This protein binds this small molecule.
Small molecule (SMILES): COc1ccc2cc3[n+](cc2c1OC)CCc1cc2c(cc1-3)OCO2

Binding-site contacts:
Ligand atom C8 contacts residue TRP61 of chain 3.C at 3.8 Å (hydrophobic).
Ligand atom C10 contacts residue SER86 of chain 3.C at 3.6 Å.
Ligand atom O2 contacts residue ASN157 of chain 3.C at 4.0 Å.
Ligand atom C3 contacts residue TYR123 of chain 3.C at 3.4 Å (hydrophobic).
Ligand atom C20 contacts residue GLU57 of chain 3.C at 3.4 Å.
Ligand atom C7 contacts residue SER86 of chain 3.C at 3.8 Å.
Ligand atom C16 contacts residue GLU57 of chain 3.C at 3.4 Å.
Ligand atom C15 contacts residue TRP61 of chain 3.C at 3.9 Å (hydrophobic).
Ligand atom C6 contacts residue TRP61 of chain 3.C at 3.7 Å (hydrophobic).
Ligand atom C13 contacts residue TYR123 of chain 3.C at 3.8 Å (hydrophobic).
Ligand atom C4 contacts residue TRP61 of chain 3.C at 3.9 Å (hydrophobic).
Ligand atom C5 contacts residue TYR123 of chain 3.C at 3.3 Å (hydrophobic).
Ligand atom C10 contacts residue TRP61 of chain 3.C at 3.5 Å (hydrophobic).
Ligand atom C11 contacts residue TYR123 of chain 3.C at 3.6 Å (hydrophobic).
Ligand atom C19 contacts residue GLN64 of chain 3.C at 3.2 Å.
Ligand atom C12 contacts residue TRP61 of chain 3.C at 3.8 Å (hydrophobic).
Ligand atom C17 contacts residue TYR123 of chain 3.C at 3.8 Å (hydrophobic).
Ligand atom N1 contacts residue THR89 of chain 3.C at 3.9 Å.
Ligand atom C2 contacts residue TYR123 of chain 3.C at 3.6 Å (hydrophobic).
Ligand atom O4 contacts residue TYR93 of chain 3.C at 4.0 Å.
Ligand atom C13 contacts residue TYR93 of chain 3.C at 3.4 Å (hydrophobic).
Ligand atom C1 contacts residue TYR123 of chain 3.C at 3.8 Å (hydrophobic).
Ligand atom O1 contacts residue GLU120 of chain 3.C at 4.0 Å.
Ligand atom C6 contacts residue THR89 of chain 3.C at 3.5 Å.
Ligand atom C16 contacts residue TYR93 of chain 3.C at 3.2 Å (hydrophobic).
Ligand atom O1 contacts residue TYR123 of chain 3.C at 3.8 Å.
Ligand atom C13 contacts residue GLU57 of chain 3.C at 3.5 Å.
Ligand atom C7 contacts residue TRP61 of chain 3.C at 3.7 Å (hydrophobic).
Ligand atom O3 contacts residue TRP61 of chain 3.C at 3.8 Å.
Ligand atom C18 contacts residue TYR93 of chain 3.C at 3.7 Å (hydrophobic).
Ligand atom C17 contacts residue GLU120 of chain 3.C at 3.2 Å.
Ligand atom C13 contacts residue TRP61 of chain 3.C at 3.8 Å (hydrophobic).
Ligand atom C1 contacts residue TRP61 of chain 3.C at 3.9 Å (hydrophobic).
Ligand atom N1 contacts residue TRP61 of chain 3.C at 3.7 Å.
Ligand atom C7 contacts residue THR89 of chain 3.C at 3.3 Å.
Ligand atom O4 contacts residue GLN64 of chain 3.C at 3.7 Å.
Ligand atom C3 contacts residue TRP61 of chain 3.C at 4.0 Å (hydrophobic).
Ligand atom C15 contacts residue TYR93 of chain 3.C at 4.1 Å (hydrophobic).
Ligand atom C20 contacts residue LYS60 of chain 3.C at 3.9 Å.
Ligand atom O3 contacts residue GLN64 of chain 3.C at 4.0 Å.

Sequence of chain 3.C:
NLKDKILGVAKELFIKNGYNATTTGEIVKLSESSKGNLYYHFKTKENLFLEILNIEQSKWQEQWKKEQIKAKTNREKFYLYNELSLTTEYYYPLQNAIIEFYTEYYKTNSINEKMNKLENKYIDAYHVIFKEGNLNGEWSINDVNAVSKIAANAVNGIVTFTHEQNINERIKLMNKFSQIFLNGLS